Sequence of chain 1.B:
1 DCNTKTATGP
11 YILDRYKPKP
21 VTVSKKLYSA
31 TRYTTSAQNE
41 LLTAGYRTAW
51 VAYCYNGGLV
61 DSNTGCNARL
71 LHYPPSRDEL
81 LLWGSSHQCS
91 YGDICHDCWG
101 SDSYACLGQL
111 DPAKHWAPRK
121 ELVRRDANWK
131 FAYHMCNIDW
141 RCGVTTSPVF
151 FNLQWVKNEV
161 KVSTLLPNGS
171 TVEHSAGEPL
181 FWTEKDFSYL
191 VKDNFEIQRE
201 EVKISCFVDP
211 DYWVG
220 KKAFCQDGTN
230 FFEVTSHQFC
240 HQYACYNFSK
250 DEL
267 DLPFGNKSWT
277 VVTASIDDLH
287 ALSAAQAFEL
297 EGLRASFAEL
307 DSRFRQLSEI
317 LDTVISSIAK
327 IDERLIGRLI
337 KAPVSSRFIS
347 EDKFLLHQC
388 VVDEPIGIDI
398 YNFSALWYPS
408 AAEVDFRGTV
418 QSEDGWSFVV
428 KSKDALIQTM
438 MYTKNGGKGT

The small molecule below binds the protein below.
Small molecule (SMILES): CC(=O)N[C@H]1[C@H](O[C@H]2[C@H](O)[C@@H](NC(C)=O)CO[C@@H]2CO)O[C@H](CO)[C@@H](O)[C@@H]1O

Binding-site contacts:
Ligand atom O6 contacts residue TRP182 of chain 1.B at 4.0 Å.
Ligand atom O5 contacts residue GLU184 of chain 1.B at 4.0 Å.
Ligand atom C8 contacts residue TRP182 of chain 1.B at 3.6 Å (hydrophobic).
Ligand atom C1 contacts residue ASN168 of chain 1.B at 1.4 Å.
Ligand atom C3 contacts residue ASN168 of chain 1.B at 3.8 Å.
Ligand atom C7 contacts residue ASN168 of chain 1.B at 3.4 Å.
Ligand atom O6 contacts residue GLU184 of chain 1.B at 2.8 Å (salt-bridge).
Ligand atom C6 contacts residue TRP182 of chain 1.B at 3.9 Å (hydrophobic).
Ligand atom N2 contacts residue ASN168 of chain 1.B at 3.0 Å (h-bond).
Ligand atom O3 contacts residue TRP182 of chain 1.B at 3.8 Å.
Ligand atom C6 contacts residue LEU166 of chain 1.B at 3.7 Å (hydrophobic).
Ligand atom O7 contacts residue VAL172 of chain 1.B at 4.3 Å.
Ligand atom C7 contacts residue SER170 of chain 1.B at 4.2 Å.
Ligand atom N2 contacts residue SER170 of chain 1.B at 3.5 Å (h-bond).
Ligand atom C4 contacts residue ASN168 of chain 1.B at 4.2 Å.
Ligand atom O4 contacts residue THR183 of chain 1.B at 4.4 Å.
Ligand atom N2 contacts residue TRP182 of chain 1.B at 3.6 Å.
Ligand atom C6 contacts residue GLU184 of chain 1.B at 3.7 Å.
Ligand atom C1 contacts residue SER170 of chain 1.B at 4.1 Å.
Ligand atom C7 contacts residue TRP182 of chain 1.B at 4.3 Å (hydrophobic).
Ligand atom C1 contacts residue GLU184 of chain 1.B at 4.2 Å.
Ligand atom C5 contacts residue LEU166 of chain 1.B at 3.5 Å (hydrophobic).
Ligand atom C8 contacts residue VAL172 of chain 1.B at 3.7 Å (hydrophobic).
Ligand atom O7 contacts residue ASN168 of chain 1.B at 3.4 Å (h-bond).
Ligand atom O5 contacts residue ASN168 of chain 1.B at 2.3 Å (h-bond).
Ligand atom C2 contacts residue SER170 of chain 1.B at 4.4 Å.
Ligand atom C1 contacts residue TRP182 of chain 1.B at 4.4 Å (hydrophobic).
Ligand atom C1 contacts residue LEU166 of chain 1.B at 4.4 Å (hydrophobic).
Ligand atom C2 contacts residue TRP182 of chain 1.B at 4.2 Å (hydrophobic).
Ligand atom C3 contacts residue TRP182 of chain 1.B at 4.1 Å (hydrophobic).
Ligand atom C8 contacts residue SER170 of chain 1.B at 4.0 Å.
Ligand atom C5 contacts residue ASN168 of chain 1.B at 3.6 Å.
Ligand atom O5 contacts residue LEU166 of chain 1.B at 4.0 Å.
Ligand atom C2 contacts residue ASN168 of chain 1.B at 2.5 Å.